The small molecule below binds the protein below.
Small molecule (SMILES): CC(C)[C@H](NC(=O)[C@H](CCCN=C(N)N)NC(=O)[C@@H](N)CCC(=O)O)C(=O)N[C@H](C=O)CCCCN

Binding-site contacts:
Ligand atom CG2 contacts residue PHE76 of chain 3.B at 3.8 Å (hydrophobic).

Sequence of chain 3.B:
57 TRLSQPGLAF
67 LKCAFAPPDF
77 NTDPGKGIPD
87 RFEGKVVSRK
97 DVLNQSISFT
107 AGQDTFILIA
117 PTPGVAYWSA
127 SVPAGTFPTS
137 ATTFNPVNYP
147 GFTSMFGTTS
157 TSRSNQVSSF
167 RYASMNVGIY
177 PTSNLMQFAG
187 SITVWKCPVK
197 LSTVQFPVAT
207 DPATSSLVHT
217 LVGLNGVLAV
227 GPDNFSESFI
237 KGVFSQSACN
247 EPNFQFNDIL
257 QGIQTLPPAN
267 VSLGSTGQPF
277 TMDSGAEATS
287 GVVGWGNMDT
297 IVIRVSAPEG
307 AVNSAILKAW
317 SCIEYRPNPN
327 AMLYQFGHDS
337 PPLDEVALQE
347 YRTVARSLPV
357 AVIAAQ